Sequence of chain 1.A:
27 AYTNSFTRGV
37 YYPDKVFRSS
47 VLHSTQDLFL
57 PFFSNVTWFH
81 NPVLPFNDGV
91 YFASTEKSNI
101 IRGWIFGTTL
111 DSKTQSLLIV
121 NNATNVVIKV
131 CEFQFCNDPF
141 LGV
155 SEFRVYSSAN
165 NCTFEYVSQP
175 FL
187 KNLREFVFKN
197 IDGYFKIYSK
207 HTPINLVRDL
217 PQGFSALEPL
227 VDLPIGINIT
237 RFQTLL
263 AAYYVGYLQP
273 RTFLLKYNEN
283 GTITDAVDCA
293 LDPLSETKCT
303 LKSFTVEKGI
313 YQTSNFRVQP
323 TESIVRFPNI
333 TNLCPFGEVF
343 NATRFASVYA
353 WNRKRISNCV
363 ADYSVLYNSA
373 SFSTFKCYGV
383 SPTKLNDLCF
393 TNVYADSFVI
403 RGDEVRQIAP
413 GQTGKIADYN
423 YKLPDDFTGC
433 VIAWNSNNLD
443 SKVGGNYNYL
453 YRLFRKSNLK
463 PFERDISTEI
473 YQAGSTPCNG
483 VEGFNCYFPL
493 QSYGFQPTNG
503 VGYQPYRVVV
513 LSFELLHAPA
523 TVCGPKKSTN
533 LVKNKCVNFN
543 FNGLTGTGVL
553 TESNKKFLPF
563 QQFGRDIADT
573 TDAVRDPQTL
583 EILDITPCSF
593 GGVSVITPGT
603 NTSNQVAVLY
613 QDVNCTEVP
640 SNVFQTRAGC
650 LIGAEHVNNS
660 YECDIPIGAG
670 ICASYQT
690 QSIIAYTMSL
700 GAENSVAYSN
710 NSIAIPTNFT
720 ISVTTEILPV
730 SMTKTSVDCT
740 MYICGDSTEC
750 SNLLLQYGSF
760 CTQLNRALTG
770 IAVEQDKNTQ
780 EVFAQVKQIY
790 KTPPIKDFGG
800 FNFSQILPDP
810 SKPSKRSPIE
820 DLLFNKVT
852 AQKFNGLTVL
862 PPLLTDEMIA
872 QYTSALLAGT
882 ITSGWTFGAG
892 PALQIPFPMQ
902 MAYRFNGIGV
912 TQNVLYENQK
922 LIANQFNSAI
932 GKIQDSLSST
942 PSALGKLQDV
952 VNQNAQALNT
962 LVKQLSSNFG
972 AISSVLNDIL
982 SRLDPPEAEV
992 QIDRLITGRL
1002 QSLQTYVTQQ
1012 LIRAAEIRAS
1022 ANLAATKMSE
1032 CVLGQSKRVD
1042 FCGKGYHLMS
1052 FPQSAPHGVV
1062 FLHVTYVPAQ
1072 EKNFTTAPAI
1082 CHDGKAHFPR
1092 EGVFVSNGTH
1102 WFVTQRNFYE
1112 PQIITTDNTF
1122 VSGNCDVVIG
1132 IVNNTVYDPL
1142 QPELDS

A small-molecule ligand and the protein it binds are described below.
Small molecule (SMILES): CC(=O)N[C@H]1[C@H](O[C@H]2[C@H](O)[C@@H](NC(C)=O)CO[C@@H]2CO)O[C@H](CO)[C@@H](O)[C@@H]1O

Binding-site contacts:
Ligand atom O7 contacts residue GLN1071 of chain 1.A at 3.6 Å.
Ligand atom C3 contacts residue LEU922 of chain 1.A at 3.9 Å (hydrophobic).
Ligand atom C1 contacts residue GLN1071 of chain 1.A at 4.5 Å.
Ligand atom O7 contacts residue ASN717 of chain 1.A at 3.4 Å (h-bond).
Ligand atom C4 contacts residue ASN717 of chain 1.A at 4.2 Å.
Ligand atom C7 contacts residue ASN717 of chain 1.A at 3.3 Å.
Ligand atom O4 contacts residue LEU922 of chain 1.A at 3.6 Å.
Ligand atom O5 contacts residue ASN717 of chain 1.A at 2.3 Å (h-bond).
Ligand atom C8 contacts residue THR716 of chain 1.A at 4.4 Å.
Ligand atom C5 contacts residue LEU922 of chain 1.A at 4.1 Å (hydrophobic).
Ligand atom C1 contacts residue ASN717 of chain 1.A at 1.4 Å.
Ligand atom C4 contacts residue LEU922 of chain 1.A at 4.1 Å (hydrophobic).
Ligand atom C2 contacts residue ASN717 of chain 1.A at 2.5 Å.
Ligand atom O7 contacts residue LEU922 of chain 1.A at 4.2 Å.
Ligand atom N2 contacts residue ASN717 of chain 1.A at 2.9 Å (h-bond).
Ligand atom C8 contacts residue GLN926 of chain 1.A at 4.2 Å.
Ligand atom C5 contacts residue ASN717 of chain 1.A at 3.6 Å.
Ligand atom C6 contacts residue GLN926 of chain 1.A at 4.2 Å.
Ligand atom C8 contacts residue ASN717 of chain 1.A at 4.5 Å.
Ligand atom C3 contacts residue ASN717 of chain 1.A at 3.8 Å.